Sequence of chain 1.B:
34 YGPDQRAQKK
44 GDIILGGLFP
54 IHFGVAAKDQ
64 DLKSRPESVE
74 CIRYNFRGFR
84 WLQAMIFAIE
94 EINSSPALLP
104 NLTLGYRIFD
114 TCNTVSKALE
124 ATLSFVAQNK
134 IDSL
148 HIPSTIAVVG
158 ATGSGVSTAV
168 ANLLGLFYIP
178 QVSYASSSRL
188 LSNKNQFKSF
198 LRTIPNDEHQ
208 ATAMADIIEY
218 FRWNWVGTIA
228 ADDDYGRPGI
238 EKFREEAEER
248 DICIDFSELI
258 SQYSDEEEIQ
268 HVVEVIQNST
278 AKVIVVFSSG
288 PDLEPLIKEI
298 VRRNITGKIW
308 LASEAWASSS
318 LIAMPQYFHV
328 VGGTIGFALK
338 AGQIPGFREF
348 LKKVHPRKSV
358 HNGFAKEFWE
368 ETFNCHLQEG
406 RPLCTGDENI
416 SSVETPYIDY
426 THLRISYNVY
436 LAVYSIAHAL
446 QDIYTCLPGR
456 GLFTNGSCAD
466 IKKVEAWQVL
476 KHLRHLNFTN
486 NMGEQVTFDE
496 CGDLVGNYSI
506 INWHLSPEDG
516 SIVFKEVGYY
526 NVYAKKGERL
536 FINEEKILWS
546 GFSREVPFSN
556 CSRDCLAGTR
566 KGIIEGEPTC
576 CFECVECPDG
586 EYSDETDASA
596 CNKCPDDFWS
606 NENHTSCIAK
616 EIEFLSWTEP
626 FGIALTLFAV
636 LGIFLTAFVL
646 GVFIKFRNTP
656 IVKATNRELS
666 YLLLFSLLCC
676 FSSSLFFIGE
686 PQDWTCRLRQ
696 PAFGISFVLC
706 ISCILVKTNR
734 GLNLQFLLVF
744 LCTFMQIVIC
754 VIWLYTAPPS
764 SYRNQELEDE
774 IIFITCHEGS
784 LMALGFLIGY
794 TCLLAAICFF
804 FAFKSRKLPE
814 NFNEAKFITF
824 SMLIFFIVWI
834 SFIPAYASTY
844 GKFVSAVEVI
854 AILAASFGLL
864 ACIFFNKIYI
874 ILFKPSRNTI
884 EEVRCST

Binding-site contacts:
Ligand atom C1 contacts residue ASN502 of chain 1.B at 1.4 Å.
Ligand atom C8 contacts residue TYR528 of chain 1.B at 3.4 Å (hydrophobic).
Ligand atom C5 contacts residue ASN502 of chain 1.B at 3.6 Å.
Ligand atom C7 contacts residue ASN502 of chain 1.B at 3.7 Å.
Ligand atom C2 contacts residue TYR528 of chain 1.B at 4.5 Å (hydrophobic).
Ligand atom C8 contacts residue GLU489 of chain 1.B at 3.6 Å.
Ligand atom O6 contacts residue ASN502 of chain 1.B at 4.5 Å.
Ligand atom C6 contacts residue TYR524 of chain 1.B at 4.3 Å (hydrophobic).
Ligand atom N2 contacts residue TYR528 of chain 1.B at 3.4 Å.
Ligand atom O5 contacts residue ASN526 of chain 1.B at 3.6 Å.
Ligand atom C5 contacts residue ASN526 of chain 1.B at 3.6 Å.
Ligand atom C3 contacts residue ASN502 of chain 1.B at 3.8 Å.
Ligand atom N2 contacts residue ASN502 of chain 1.B at 2.9 Å (h-bond).
Ligand atom C1 contacts residue TYR528 of chain 1.B at 4.4 Å (hydrophobic).
Ligand atom C4 contacts residue ASN502 of chain 1.B at 4.2 Å.
Ligand atom C1 contacts residue ASN526 of chain 1.B at 3.5 Å.
Ligand atom C6 contacts residue ASN526 of chain 1.B at 4.0 Å.
Ligand atom C7 contacts residue TYR528 of chain 1.B at 4.0 Å (hydrophobic).
Ligand atom O7 contacts residue LYS337 of chain 1.B at 3.6 Å (salt-bridge).
Ligand atom O6 contacts residue TYR524 of chain 1.B at 3.6 Å.
Ligand atom O7 contacts residue ASN502 of chain 1.B at 4.0 Å.
Ligand atom C2 contacts residue ASN502 of chain 1.B at 2.5 Å.
Ligand atom O5 contacts residue ASN502 of chain 1.B at 2.3 Å (h-bond).
Ligand atom C7 contacts residue LYS337 of chain 1.B at 4.5 Å.

The small molecule below binds the protein below.
Small molecule (SMILES): CC(=O)N[C@@H]1[C@@H](O)[C@H](O)[C@@H](CO)O[C@H]1O